Sequence of chain 2.A:
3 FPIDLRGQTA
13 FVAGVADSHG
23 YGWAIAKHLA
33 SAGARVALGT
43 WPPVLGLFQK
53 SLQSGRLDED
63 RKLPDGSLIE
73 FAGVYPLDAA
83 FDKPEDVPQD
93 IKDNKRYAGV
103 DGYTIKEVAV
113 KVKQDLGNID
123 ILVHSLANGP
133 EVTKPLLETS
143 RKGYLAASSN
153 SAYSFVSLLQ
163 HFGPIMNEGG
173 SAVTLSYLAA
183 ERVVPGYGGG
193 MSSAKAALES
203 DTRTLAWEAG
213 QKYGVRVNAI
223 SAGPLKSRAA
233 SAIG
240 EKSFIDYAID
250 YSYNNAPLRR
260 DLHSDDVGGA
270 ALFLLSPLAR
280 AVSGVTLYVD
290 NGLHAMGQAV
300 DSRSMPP

The protein below binds the small molecule below.
Small molecule (SMILES): CCCc1ccc(Oc2ccc(C#N)cc2Cl)c(O)c1

Binding-site contacts:
Ligand atom C9 contacts residue ALA231 of chain 2.A at 3.9 Å (hydrophobic).
Ligand atom C2 contacts residue TYR189 of chain 2.A at 3.9 Å (hydrophobic).
Ligand atom C23 contacts residue PHE243 of chain 2.A at 3.6 Å (hydrophobic).
Ligand atom C21 contacts residue TYR179 of chain 2.A at 3.6 Å (hydrophobic).
Ligand atom C6 contacts residue NAD1 of chain 2.C at 3.5 Å.
Ligand atom C11 contacts residue ALA129 of chain 2.A at 4.1 Å (hydrophobic).
Ligand atom N20 contacts residue ASN130 of chain 2.A at 3.5 Å.
Ligand atom C23 contacts residue TYR179 of chain 2.A at 4.1 Å (hydrophobic).
Ligand atom C22 contacts residue ILE244 of chain 2.A at 4.1 Å (hydrophobic).
Ligand atom C9 contacts residue NAD1 of chain 2.C at 4.1 Å.
Ligand atom O17 contacts residue NAD1 of chain 2.C at 2.7 Å (h-bond).
Ligand atom CL16 contacts residue NAD1 of chain 2.C at 3.0 Å.
Ligand atom C4 contacts residue ALA232 of chain 2.A at 4.2 Å (hydrophobic).
Ligand atom C1 contacts residue TYR189 of chain 2.A at 3.2 Å (hydrophobic).
Ligand atom O17 contacts residue LYS197 of chain 2.A at 4.0 Å.
Ligand atom C21 contacts residue TYR189 of chain 2.A at 4.2 Å (hydrophobic).
Ligand atom C22 contacts residue TYR179 of chain 2.A at 4.2 Å (hydrophobic).
Ligand atom C12 contacts residue ILE235 of chain 2.A at 4.2 Å (hydrophobic).
Ligand atom C1 contacts residue NAD1 of chain 2.C at 3.5 Å.
Ligand atom C10 contacts residue ALA129 of chain 2.A at 3.2 Å (hydrophobic).
Ligand atom O17 contacts residue TYR189 of chain 2.A at 3.0 Å (h-bond).
Ligand atom C5 contacts residue NAD1 of chain 2.C at 3.2 Å.
Ligand atom C2 contacts residue NAD1 of chain 2.C at 3.5 Å.
Ligand atom C9 contacts residue ALA129 of chain 2.A at 3.9 Å (hydrophobic).
Ligand atom C21 contacts residue NAD1 of chain 2.C at 4.0 Å.
Ligand atom C13 contacts residue ILE235 of chain 2.A at 4.1 Å (hydrophobic).
Ligand atom C4 contacts residue NAD1 of chain 2.C at 3.1 Å.
Ligand atom C6 contacts residue TYR189 of chain 2.A at 3.6 Å (hydrophobic).
Ligand atom CL16 contacts residue ALA129 of chain 2.A at 3.9 Å.
Ligand atom C3 contacts residue NAD1 of chain 2.C at 3.2 Å.
Ligand atom C8 contacts residue NAD1 of chain 2.C at 4.0 Å.
Ligand atom C15 contacts residue GLY131 of chain 2.A at 3.5 Å.
Ligand atom C15 contacts residue ALA129 of chain 2.A at 4.2 Å (hydrophobic).
Ligand atom N20 contacts residue GLY131 of chain 2.A at 2.7 Å (h-bond).
Ligand atom O7 contacts residue NAD1 of chain 2.C at 3.3 Å.
Ligand atom C12 contacts residue MET193 of chain 2.A at 4.2 Å (hydrophobic).
Ligand atom C1 contacts residue TYR179 of chain 2.A at 3.8 Å (hydrophobic).
Ligand atom CL16 contacts residue ALA231 of chain 2.A at 3.7 Å.
Ligand atom C10 contacts residue ASN130 of chain 2.A at 4.2 Å.
Ligand atom C15 contacts residue ASN130 of chain 2.A at 3.8 Å.